Binding-site contacts:
Ligand atom C5 contacts residue SER156 of chain 51.A at 2.9 Å.
Ligand atom O2 contacts residue GLN233 of chain 20.C at 2.9 Å (h-bond).
Ligand atom O5 contacts residue ARG219 of chain 51.A at 3.5 Å (salt-bridge).
Ligand atom C5 contacts residue TYR157 of chain 51.A at 2.8 Å (hydrophobic).
Ligand atom C4 contacts residue TYR157 of chain 51.A at 3.5 Å (hydrophobic).
Ligand atom O6 contacts residue ARG234 of chain 20.A at 3.4 Å (salt-bridge).
Ligand atom C5 contacts residue ASP155 of chain 51.A at 2.5 Å.
Ligand atom C13 contacts residue PHE76 of chain 20.A at 2.9 Å (hydrophobic).
Ligand atom C6 contacts residue TYR157 of chain 51.A at 2.6 Å (hydrophobic).
Ligand atom O5 contacts residue ARG234 of chain 20.A at 2.7 Å (salt-bridge).
Ligand atom C4 contacts residue ASP155 of chain 51.A at 1.9 Å.
Ligand atom C8 contacts residue ASP155 of chain 51.A at 3.7 Å.
Ligand atom O2 contacts residue TYR157 of chain 51.A at 3.4 Å.
Ligand atom C2 contacts residue SER156 of chain 51.A at 3.6 Å.
Ligand atom C3 contacts residue ASP155 of chain 51.A at 3.0 Å.
Ligand atom N1 contacts residue ASP155 of chain 51.A at 2.5 Å (salt-bridge).
Ligand atom C21 contacts residue ARG234 of chain 20.A at 3.5 Å.
Ligand atom C3 contacts residue SER156 of chain 51.A at 3.2 Å.
Ligand atom O4 contacts residue PHE76 of chain 20.A at 2.2 Å.
Ligand atom C14 contacts residue PHE76 of chain 20.A at 3.3 Å (hydrophobic).
Ligand atom S1 contacts residue GLN234 of chain 20.C at 2.2 Å (h-bond).
Ligand atom C6 contacts residue SER156 of chain 51.A at 3.4 Å.
Ligand atom C20 contacts residue PHE76 of chain 20.A at 3.2 Å (hydrophobic).
Ligand atom O2 contacts residue GLN234 of chain 20.C at 2.5 Å (h-bond).
Ligand atom C4 contacts residue SER156 of chain 51.A at 3.0 Å.
Ligand atom C8 contacts residue GLN234 of chain 20.C at 2.9 Å.
Ligand atom C13 contacts residue PHE236 of chain 20.C at 3.4 Å (hydrophobic).
Ligand atom C6 contacts residue GLN160 of chain 51.A at 2.9 Å.
Ligand atom O1 contacts residue GLN233 of chain 20.C at 3.6 Å.
Ligand atom C21 contacts residue GLN160 of chain 51.A at 3.6 Å.
Ligand atom O4 contacts residue PHE236 of chain 20.C at 2.6 Å.
Ligand atom C12 contacts residue GLN234 of chain 20.C at 2.8 Å.
Ligand atom C2 contacts residue GLN160 of chain 51.A at 3.5 Å.
Ligand atom C1 contacts residue GLN160 of chain 51.A at 2.6 Å.
Ligand atom N1 contacts residue SER156 of chain 51.A at 2.9 Å.
Ligand atom O1 contacts residue GLN234 of chain 20.C at 2.6 Å (h-bond).
Ligand atom O6 contacts residue GLN160 of chain 51.A at 2.9 Å.
Ligand atom C7 contacts residue GLN234 of chain 20.C at 2.2 Å.
Ligand atom C1 contacts residue TYR157 of chain 51.A at 3.5 Å (hydrophobic).
Ligand atom N1 contacts residue TYR157 of chain 51.A at 2.5 Å (h-bond).

Sequence of chain 20.C:
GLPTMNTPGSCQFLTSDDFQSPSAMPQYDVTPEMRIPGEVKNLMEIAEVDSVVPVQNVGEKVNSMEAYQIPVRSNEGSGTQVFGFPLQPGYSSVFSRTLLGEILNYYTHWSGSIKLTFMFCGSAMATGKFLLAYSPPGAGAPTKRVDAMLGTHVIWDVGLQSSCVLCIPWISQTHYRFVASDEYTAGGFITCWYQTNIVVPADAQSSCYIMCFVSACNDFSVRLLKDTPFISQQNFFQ

The protein below binds the small molecule below.
Small molecule (SMILES): O=C(O)c1ccc(NS(=O)(=O)c2ccc(N3C(=O)c4ccccc4C3=O)cc2)cc1

Sequence of chain 20.A:
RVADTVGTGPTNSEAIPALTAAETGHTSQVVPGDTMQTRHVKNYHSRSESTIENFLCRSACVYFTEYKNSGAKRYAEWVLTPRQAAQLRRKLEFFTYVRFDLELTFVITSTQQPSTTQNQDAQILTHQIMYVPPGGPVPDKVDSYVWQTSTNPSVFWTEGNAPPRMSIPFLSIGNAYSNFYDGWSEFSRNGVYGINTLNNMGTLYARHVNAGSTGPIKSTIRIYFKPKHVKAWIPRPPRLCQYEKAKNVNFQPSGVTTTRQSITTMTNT

Sequence of chain 51.A:
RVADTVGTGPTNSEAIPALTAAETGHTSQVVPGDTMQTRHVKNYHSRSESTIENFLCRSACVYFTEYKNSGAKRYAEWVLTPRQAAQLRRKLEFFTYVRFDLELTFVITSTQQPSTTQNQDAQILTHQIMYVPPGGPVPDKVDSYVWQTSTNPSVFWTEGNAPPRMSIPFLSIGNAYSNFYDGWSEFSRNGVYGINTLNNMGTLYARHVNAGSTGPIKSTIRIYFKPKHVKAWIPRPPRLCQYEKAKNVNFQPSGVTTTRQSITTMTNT